Binding-site contacts:
Ligand atom C5 contacts residue ASN92 of chain 1.B at 3.6 Å.
Ligand atom C2 contacts residue GLU91 of chain 1.B at 3.3 Å.
Ligand atom O7 contacts residue GLU91 of chain 1.B at 3.3 Å (salt-bridge).
Ligand atom C2 contacts residue ASN92 of chain 1.B at 2.4 Å.
Ligand atom C7 contacts residue GLU91 of chain 1.B at 4.1 Å.
Ligand atom C3 contacts residue GLU91 of chain 1.B at 4.1 Å.
Ligand atom O5 contacts residue ASN92 of chain 1.B at 2.3 Å (h-bond).
Ligand atom C8 contacts residue CYS95 of chain 1.B at 4.3 Å (hydrophobic).
Ligand atom O4 contacts residue NAG1 of chain 1.N at 3.9 Å.
Ligand atom C4 contacts residue NAG1 of chain 1.N at 4.2 Å.
Ligand atom C1 contacts residue GLU91 of chain 1.B at 3.7 Å.
Ligand atom O3 contacts residue GLU91 of chain 1.B at 4.3 Å.
Ligand atom N2 contacts residue GLU91 of chain 1.B at 4.1 Å.
Ligand atom C3 contacts residue ASN92 of chain 1.B at 3.8 Å.
Ligand atom C5 contacts residue NAG1 of chain 1.N at 3.5 Å.
Ligand atom O5 contacts residue GLU91 of chain 1.B at 3.5 Å.
Ligand atom C5 contacts residue GLU91 of chain 1.B at 4.4 Å.
Ligand atom C8 contacts residue ASN92 of chain 1.B at 4.4 Å.
Ligand atom O5 contacts residue NAG1 of chain 1.N at 2.7 Å (h-bond).
Ligand atom C4 contacts residue GLU91 of chain 1.B at 4.1 Å.
Ligand atom O6 contacts residue ASN59 of chain 1.B at 3.1 Å (h-bond).
Ligand atom O7 contacts residue ARG225 of chain 1.B at 3.3 Å (salt-bridge).
Ligand atom C8 contacts residue ASN69 of chain 1.B at 3.7 Å.
Ligand atom C6 contacts residue ASN59 of chain 1.B at 4.0 Å.
Ligand atom C1 contacts residue ASN92 of chain 1.B at 1.4 Å.
Ligand atom C7 contacts residue ASN92 of chain 1.B at 3.2 Å.
Ligand atom C6 contacts residue NAG1 of chain 1.N at 3.3 Å.
Ligand atom O6 contacts residue GLU91 of chain 1.B at 3.9 Å.
Ligand atom C4 contacts residue ASN92 of chain 1.B at 4.2 Å.
Ligand atom C8 contacts residue GLU71 of chain 1.B at 4.0 Å.
Ligand atom C7 contacts residue GLU71 of chain 1.B at 4.3 Å.
Ligand atom N2 contacts residue ASN92 of chain 1.B at 2.9 Å (h-bond).
Ligand atom C8 contacts residue SER141 of chain 1.B at 4.3 Å.
Ligand atom N2 contacts residue GLU71 of chain 1.B at 3.9 Å.
Ligand atom O6 contacts residue NAG1 of chain 1.N at 3.0 Å (h-bond).
Ligand atom C7 contacts residue ARG225 of chain 1.B at 3.6 Å.
Ligand atom C8 contacts residue ARG225 of chain 1.B at 3.6 Å.
Ligand atom O7 contacts residue ASN92 of chain 1.B at 3.1 Å (h-bond).
Ligand atom C1 contacts residue NAG1 of chain 1.N at 3.8 Å.
Ligand atom C6 contacts residue GLU91 of chain 1.B at 4.2 Å.

Sequence of chain 1.B:
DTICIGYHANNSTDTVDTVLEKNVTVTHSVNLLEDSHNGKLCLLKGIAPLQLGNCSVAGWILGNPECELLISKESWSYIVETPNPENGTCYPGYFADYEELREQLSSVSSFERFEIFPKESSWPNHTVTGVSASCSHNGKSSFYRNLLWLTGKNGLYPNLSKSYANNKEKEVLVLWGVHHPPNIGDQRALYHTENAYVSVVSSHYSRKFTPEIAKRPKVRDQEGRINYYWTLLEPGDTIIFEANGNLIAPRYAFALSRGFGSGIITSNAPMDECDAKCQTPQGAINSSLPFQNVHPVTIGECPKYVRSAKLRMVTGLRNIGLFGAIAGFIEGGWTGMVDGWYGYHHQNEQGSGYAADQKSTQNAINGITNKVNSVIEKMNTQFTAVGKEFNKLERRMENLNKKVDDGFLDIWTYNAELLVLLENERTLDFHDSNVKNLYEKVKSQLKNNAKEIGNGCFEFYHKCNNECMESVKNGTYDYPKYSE

A protein and the small-molecule ligand that binds it are described below.
Small molecule (SMILES): CC(=O)N[C@H]1[C@H](O[C@H]2[C@H](O)[C@@H](NC(C)=O)CO[C@@H]2CO)O[C@H](CO)[C@@H](O)[C@@H]1O